Sequence of chain 1.A:
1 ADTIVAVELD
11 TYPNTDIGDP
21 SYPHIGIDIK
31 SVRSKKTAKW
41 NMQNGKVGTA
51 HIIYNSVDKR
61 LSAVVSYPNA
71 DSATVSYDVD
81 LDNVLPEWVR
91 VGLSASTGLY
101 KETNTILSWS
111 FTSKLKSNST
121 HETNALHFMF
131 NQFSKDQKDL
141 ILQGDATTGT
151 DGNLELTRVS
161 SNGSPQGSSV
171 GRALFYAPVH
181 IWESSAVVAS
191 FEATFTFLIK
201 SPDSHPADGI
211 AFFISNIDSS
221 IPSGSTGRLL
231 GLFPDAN

The small molecule below binds the protein below.
Small molecule (SMILES): OC[C@H]1O[C@H](O)[C@@H](O)[C@@H](O)[C@@H]1O

Binding-site contacts:
Ligand atom C5 contacts residue ASP208 of chain 1.A at 4.0 Å.
Ligand atom O3 contacts residue GLY227 of chain 1.A at 3.6 Å.
Ligand atom C1 contacts residue SQ01 of chain 1.K at 1.4 Å.
Ligand atom C4 contacts residue SQ01 of chain 1.K at 3.4 Å.
Ligand atom C4 contacts residue ARG228 of chain 1.A at 3.7 Å.
Ligand atom O4 contacts residue ASN14 of chain 1.A at 2.9 Å (h-bond).
Ligand atom O4 contacts residue ARG228 of chain 1.A at 3.2 Å (salt-bridge).
Ligand atom C1 contacts residue LEU99 of chain 1.A at 3.7 Å (hydrophobic).
Ligand atom O4 contacts residue TYR12 of chain 1.A at 3.7 Å.
Ligand atom C6 contacts residue ASP208 of chain 1.A at 3.4 Å.
Ligand atom O2 contacts residue LEU99 of chain 1.A at 3.5 Å (h-bond).
Ligand atom O2 contacts residue GLY227 of chain 1.A at 4.1 Å.
Ligand atom O5 contacts residue TYR100 of chain 1.A at 4.0 Å.
Ligand atom C4 contacts residue ASP208 of chain 1.A at 3.5 Å.
Ligand atom C6 contacts residue ALA207 of chain 1.A at 3.5 Å (hydrophobic).
Ligand atom O4 contacts residue ASP208 of chain 1.A at 2.5 Å (salt-bridge).
Ligand atom O2 contacts residue SQ01 of chain 1.K at 3.6 Å.
Ligand atom C3 contacts residue SQ01 of chain 1.K at 2.9 Å.
Ligand atom O5 contacts residue SQ01 of chain 1.K at 2.3 Å (h-bond).
Ligand atom O6 contacts residue LEU99 of chain 1.A at 3.1 Å (h-bond).
Ligand atom C6 contacts residue TYR100 of chain 1.A at 3.6 Å (hydrophobic).
Ligand atom O6 contacts residue TYR100 of chain 1.A at 3.0 Å (h-bond).
Ligand atom O6 contacts residue ALA207 of chain 1.A at 3.3 Å.
Ligand atom O5 contacts residue LEU99 of chain 1.A at 3.1 Å (h-bond).
Ligand atom O2 contacts residue GLY98 of chain 1.A at 3.6 Å.
Ligand atom O6 contacts residue GLY98 of chain 1.A at 3.1 Å.
Ligand atom C3 contacts residue ARG228 of chain 1.A at 3.9 Å.
Ligand atom C2 contacts residue SQ01 of chain 1.K at 2.4 Å.
Ligand atom C4 contacts residue ASN14 of chain 1.A at 3.9 Å.
Ligand atom C6 contacts residue TYR12 of chain 1.A at 3.8 Å (hydrophobic).
Ligand atom C4 contacts residue GLY227 of chain 1.A at 3.8 Å.
Ligand atom C5 contacts residue LEU99 of chain 1.A at 4.0 Å (hydrophobic).
Ligand atom C6 contacts residue LEU99 of chain 1.A at 3.9 Å (hydrophobic).
Ligand atom C3 contacts residue ASN14 of chain 1.A at 4.0 Å.
Ligand atom O3 contacts residue ARG228 of chain 1.A at 3.0 Å (salt-bridge).
Ligand atom C5 contacts residue TYR12 of chain 1.A at 3.7 Å (hydrophobic).
Ligand atom O6 contacts residue ASP208 of chain 1.A at 2.7 Å (salt-bridge).
Ligand atom O3 contacts residue SQ01 of chain 1.K at 4.2 Å.
Ligand atom C5 contacts residue SQ01 of chain 1.K at 2.9 Å.
Ligand atom O4 contacts residue GLY227 of chain 1.A at 3.8 Å.